A small-molecule ligand and the protein it binds are described below.
Small molecule (SMILES): Nc1ncnc2c1ncn2[C@@H]1O[C@H](CO[P](=O)(O)O[P](=O)(O)NP(=O)(O)O)[C@@H](O)[C@H]1O

Binding-site contacts:
Ligand atom O3G contacts residue MG1 of chain 2.I at 2.1 Å.
Ligand atom C4 contacts residue PRO45 of chain 2.C at 3.5 Å (hydrophobic).
Ligand atom O2' contacts residue ALA410 of chain 2.C at 2.9 Å.
Ligand atom O2B contacts residue THR98 of chain 2.C at 3.4 Å (h-bond).
Ligand atom PA contacts residue MG1 of chain 2.I at 3.5 Å.
Ligand atom C2' contacts residue GLU496 of chain 2.C at 3.5 Å.
Ligand atom C5 contacts residue PRO45 of chain 2.C at 3.3 Å (hydrophobic).
Ligand atom N3B contacts residue GLY96 of chain 2.C at 3.4 Å (h-bond).
Ligand atom O2G contacts residue THR97 of chain 2.C at 2.8 Å (h-bond).
Ligand atom PA contacts residue GLY44 of chain 2.C at 3.5 Å.
Ligand atom O1G contacts residue THR98 of chain 2.C at 3.1 Å (h-bond).
Ligand atom O2G contacts residue GLY94 of chain 2.C at 3.6 Å (h-bond).
Ligand atom N3B contacts residue THR98 of chain 2.C at 2.9 Å (h-bond).
Ligand atom O1A contacts residue LEU43 of chain 2.C at 3.2 Å.
Ligand atom PB contacts residue GLY96 of chain 2.C at 3.4 Å.
Ligand atom O1G contacts residue ASP64 of chain 2.C at 3.6 Å (salt-bridge).
Ligand atom O2A contacts residue MG1 of chain 2.I at 2.2 Å.
Ligand atom O3A contacts residue THR98 of chain 2.C at 3.5 Å.
Ligand atom O2B contacts residue THR99 of chain 2.C at 2.7 Å (h-bond).
Ligand atom O1G contacts residue CYS65 of chain 2.C at 3.3 Å (h-bond).
Ligand atom O2' contacts residue GLU496 of chain 2.C at 3.1 Å (salt-bridge).
Ligand atom O1A contacts residue GLY44 of chain 2.C at 2.8 Å (h-bond).
Ligand atom C6 contacts residue ILE494 of chain 2.C at 3.5 Å (hydrophobic).
Ligand atom O3G contacts residue ASP95 of chain 2.C at 3.6 Å (salt-bridge).
Ligand atom N3B contacts residue THR97 of chain 2.C at 3.0 Å (h-bond).
Ligand atom O4' contacts residue GLY44 of chain 2.C at 3.5 Å.
Ligand atom O1B contacts residue GLY96 of chain 2.C at 2.8 Å (h-bond).
Ligand atom N1 contacts residue PRO45 of chain 2.C at 3.6 Å.
Ligand atom O2B contacts residue GLY96 of chain 2.C at 3.2 Å.
Ligand atom O2' contacts residue GLY411 of chain 2.C at 2.9 Å (h-bond).
Ligand atom O1A contacts residue THR42 of chain 2.C at 2.7 Å (h-bond).
Ligand atom N7 contacts residue THR163 of chain 2.C at 3.1 Å (h-bond).
Ligand atom N7 contacts residue THR160 of chain 2.C at 3.4 Å.
Ligand atom O5' contacts residue GLY44 of chain 2.C at 2.9 Å (h-bond).
Ligand atom O1B contacts residue MG1 of chain 2.I at 3.2 Å.
Ligand atom PG contacts residue THR97 of chain 2.C at 3.2 Å.
Ligand atom C6 contacts residue PRO45 of chain 2.C at 3.4 Å (hydrophobic).
Ligand atom O1G contacts residue THR97 of chain 2.C at 3.1 Å (h-bond).
Ligand atom O4' contacts residue LEU451 of chain 2.C at 3.6 Å.
Ligand atom PG contacts residue MG1 of chain 2.I at 3.5 Å.

Sequence of chain 2.C:
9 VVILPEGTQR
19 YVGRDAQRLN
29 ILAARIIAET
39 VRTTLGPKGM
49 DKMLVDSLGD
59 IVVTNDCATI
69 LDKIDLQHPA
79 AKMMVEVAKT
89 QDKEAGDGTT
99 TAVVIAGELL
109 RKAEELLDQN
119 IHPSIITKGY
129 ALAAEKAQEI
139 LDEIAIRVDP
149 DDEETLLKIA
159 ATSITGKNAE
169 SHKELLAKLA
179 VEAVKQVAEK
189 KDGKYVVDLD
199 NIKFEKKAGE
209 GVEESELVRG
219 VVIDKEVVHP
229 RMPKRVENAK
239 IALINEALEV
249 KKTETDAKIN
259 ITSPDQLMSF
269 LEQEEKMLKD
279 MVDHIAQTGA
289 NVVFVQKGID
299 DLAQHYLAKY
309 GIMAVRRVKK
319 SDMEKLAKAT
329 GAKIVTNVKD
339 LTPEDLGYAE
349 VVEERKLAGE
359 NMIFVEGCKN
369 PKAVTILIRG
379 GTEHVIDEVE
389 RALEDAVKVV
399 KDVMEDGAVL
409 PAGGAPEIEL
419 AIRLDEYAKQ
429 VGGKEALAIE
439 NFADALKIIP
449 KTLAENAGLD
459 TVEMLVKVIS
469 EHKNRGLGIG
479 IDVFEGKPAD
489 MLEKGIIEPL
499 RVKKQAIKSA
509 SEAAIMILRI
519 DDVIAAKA